A small-molecule ligand and the protein it binds are described below.
Small molecule (SMILES): CC(=O)N[C@H]1[C@H](O[C@H]2[C@H](O)[C@@H](NC(C)=O)CO[C@@H]2CO)O[C@H](CO)[C@@H](O)[C@@H]1O

Sequence of chain 1.B:
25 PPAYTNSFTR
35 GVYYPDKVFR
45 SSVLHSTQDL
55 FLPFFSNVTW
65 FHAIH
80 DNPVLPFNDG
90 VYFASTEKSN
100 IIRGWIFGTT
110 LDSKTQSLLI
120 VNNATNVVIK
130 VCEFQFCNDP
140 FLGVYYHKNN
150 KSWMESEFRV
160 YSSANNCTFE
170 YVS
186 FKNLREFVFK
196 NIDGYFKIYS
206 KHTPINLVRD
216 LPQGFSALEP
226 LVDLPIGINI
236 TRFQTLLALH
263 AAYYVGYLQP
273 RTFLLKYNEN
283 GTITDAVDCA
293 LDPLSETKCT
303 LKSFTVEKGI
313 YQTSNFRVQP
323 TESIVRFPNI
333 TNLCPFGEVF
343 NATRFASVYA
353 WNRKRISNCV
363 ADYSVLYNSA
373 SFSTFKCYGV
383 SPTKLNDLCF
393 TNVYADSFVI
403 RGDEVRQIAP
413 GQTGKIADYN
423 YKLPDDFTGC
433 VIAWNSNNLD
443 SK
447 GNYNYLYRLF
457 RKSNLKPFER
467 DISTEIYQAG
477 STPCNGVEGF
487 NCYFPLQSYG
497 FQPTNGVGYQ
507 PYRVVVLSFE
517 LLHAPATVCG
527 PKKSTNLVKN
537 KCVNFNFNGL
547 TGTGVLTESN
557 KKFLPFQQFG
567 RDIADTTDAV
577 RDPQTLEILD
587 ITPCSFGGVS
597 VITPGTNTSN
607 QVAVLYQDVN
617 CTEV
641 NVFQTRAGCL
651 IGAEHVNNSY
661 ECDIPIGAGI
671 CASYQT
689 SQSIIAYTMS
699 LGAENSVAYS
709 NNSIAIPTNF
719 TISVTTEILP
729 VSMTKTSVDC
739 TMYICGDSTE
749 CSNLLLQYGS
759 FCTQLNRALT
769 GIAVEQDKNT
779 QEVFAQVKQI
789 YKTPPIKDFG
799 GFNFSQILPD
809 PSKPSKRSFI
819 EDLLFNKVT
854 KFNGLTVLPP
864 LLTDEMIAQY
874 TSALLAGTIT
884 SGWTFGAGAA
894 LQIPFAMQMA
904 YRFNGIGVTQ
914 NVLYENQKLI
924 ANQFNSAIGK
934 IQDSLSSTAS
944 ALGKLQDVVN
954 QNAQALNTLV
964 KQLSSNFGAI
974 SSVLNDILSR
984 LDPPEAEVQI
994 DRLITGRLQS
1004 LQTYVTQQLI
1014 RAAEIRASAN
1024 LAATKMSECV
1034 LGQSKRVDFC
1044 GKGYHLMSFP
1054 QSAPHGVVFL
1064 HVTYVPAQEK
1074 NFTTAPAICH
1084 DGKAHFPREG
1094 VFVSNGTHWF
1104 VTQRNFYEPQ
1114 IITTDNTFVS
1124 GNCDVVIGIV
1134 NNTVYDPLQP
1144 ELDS

Binding-site contacts:
Ligand atom C5 contacts residue HIS1101 of chain 1.B at 4.1 Å.
Ligand atom O6 contacts residue PHE1103 of chain 1.B at 4.2 Å.
Ligand atom C3 contacts residue ASN1098 of chain 1.B at 3.8 Å.
Ligand atom O7 contacts residue ASN1098 of chain 1.B at 3.5 Å (h-bond).
Ligand atom C2 contacts residue THR1100 of chain 1.B at 4.3 Å.
Ligand atom O4 contacts residue HIS1101 of chain 1.B at 3.5 Å.
Ligand atom C5 contacts residue PHE1103 of chain 1.B at 3.6 Å (hydrophobic).
Ligand atom C2 contacts residue HIS1101 of chain 1.B at 4.4 Å.
Ligand atom C5 contacts residue ASN1098 of chain 1.B at 3.7 Å.
Ligand atom N2 contacts residue HIS1101 of chain 1.B at 4.2 Å.
Ligand atom C8 contacts residue THR1100 of chain 1.B at 4.3 Å.
Ligand atom C4 contacts residue ASN1098 of chain 1.B at 4.2 Å.
Ligand atom O5 contacts residue ASN1098 of chain 1.B at 2.4 Å (h-bond).
Ligand atom C3 contacts residue HIS1101 of chain 1.B at 3.6 Å.
Ligand atom C2 contacts residue ASN1098 of chain 1.B at 2.5 Å.
Ligand atom N2 contacts residue ASN1098 of chain 1.B at 2.8 Å (h-bond).
Ligand atom C3 contacts residue THR1100 of chain 1.B at 4.0 Å.
Ligand atom C7 contacts residue HIS1101 of chain 1.B at 3.6 Å.
Ligand atom C6 contacts residue PHE1103 of chain 1.B at 3.5 Å (hydrophobic).
Ligand atom O3 contacts residue HIS1101 of chain 1.B at 4.3 Å.
Ligand atom C1 contacts residue ASN1098 of chain 1.B at 1.4 Å.
Ligand atom C1 contacts residue PHE1103 of chain 1.B at 4.3 Å (hydrophobic).
Ligand atom C8 contacts residue HIS1101 of chain 1.B at 4.0 Å.
Ligand atom C8 contacts residue ASN1098 of chain 1.B at 4.0 Å.
Ligand atom C7 contacts residue ASN1098 of chain 1.B at 3.4 Å.
Ligand atom C4 contacts residue HIS1101 of chain 1.B at 4.0 Å.
Ligand atom N2 contacts residue THR1100 of chain 1.B at 3.9 Å.
Ligand atom O7 contacts residue HIS1101 of chain 1.B at 3.5 Å (h-bond).
Ligand atom C1 contacts residue THR1100 of chain 1.B at 4.5 Å.
Ligand atom O5 contacts residue PHE1103 of chain 1.B at 3.6 Å.